Sequence of chain 14.C:
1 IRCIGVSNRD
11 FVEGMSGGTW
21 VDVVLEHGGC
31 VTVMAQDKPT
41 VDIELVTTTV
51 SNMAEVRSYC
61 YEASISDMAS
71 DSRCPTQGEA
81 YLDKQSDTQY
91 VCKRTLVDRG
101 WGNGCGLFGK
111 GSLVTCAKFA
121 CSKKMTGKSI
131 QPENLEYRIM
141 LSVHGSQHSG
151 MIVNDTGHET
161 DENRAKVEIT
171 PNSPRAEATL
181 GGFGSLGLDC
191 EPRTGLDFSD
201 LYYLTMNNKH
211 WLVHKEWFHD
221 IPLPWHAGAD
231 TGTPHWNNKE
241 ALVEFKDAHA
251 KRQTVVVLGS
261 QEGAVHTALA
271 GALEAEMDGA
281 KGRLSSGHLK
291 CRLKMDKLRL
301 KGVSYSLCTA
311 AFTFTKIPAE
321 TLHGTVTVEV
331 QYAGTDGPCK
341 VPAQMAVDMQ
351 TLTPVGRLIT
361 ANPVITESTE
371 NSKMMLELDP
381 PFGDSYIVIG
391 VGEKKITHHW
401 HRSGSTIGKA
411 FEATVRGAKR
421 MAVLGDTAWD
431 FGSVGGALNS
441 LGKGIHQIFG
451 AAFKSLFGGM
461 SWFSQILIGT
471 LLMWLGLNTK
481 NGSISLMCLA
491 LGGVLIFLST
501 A

This protein binds this small molecule.
Small molecule (SMILES): CC(=O)N[C@H]1[C@H](O[C@H]2[C@H](O)[C@@H](NC(C)=O)CO[C@@H]2CO)O[C@H](CO)[C@@H](O)[C@@H]1O

Binding-site contacts:
Ligand atom O7 contacts residue VAL153 of chain 14.C at 4.1 Å.
Ligand atom O7 contacts residue ASN154 of chain 14.C at 2.1 Å (h-bond).
Ligand atom C1 contacts residue ASN154 of chain 14.C at 3.0 Å.
Ligand atom C1 contacts residue THR156 of chain 14.C at 4.2 Å.
Ligand atom O5 contacts residue ASN154 of chain 14.C at 4.1 Å.
Ligand atom C6 contacts residue THR156 of chain 14.C at 3.7 Å.
Ligand atom C5 contacts residue THR156 of chain 14.C at 4.1 Å.
Ligand atom O5 contacts residue THR156 of chain 14.C at 4.0 Å.
Ligand atom O6 contacts residue THR156 of chain 14.C at 2.7 Å (h-bond).
Ligand atom C7 contacts residue ASN154 of chain 14.C at 2.2 Å.
Ligand atom N2 contacts residue ASN154 of chain 14.C at 3.2 Å (h-bond).
Ligand atom O7 contacts residue GLY150 of chain 14.C at 4.2 Å.
Ligand atom C8 contacts residue ASN154 of chain 14.C at 2.3 Å.
Ligand atom C2 contacts residue ASN154 of chain 14.C at 3.6 Å.